The protein below binds the small molecule below.
Small molecule (SMILES): CC(C)CCC[C@@H](C)[C@H]1CC[C@H]2[C@@H]3CC=C4C[C@@H](OC(=O)CCC(=O)O)CC[C@]4(C)[C@H]3CC[C@]12C

Binding-site contacts:
Ligand atom CAB contacts residue PHE1013 of chain 1.A at 3.1 Å (hydrophobic).
Ligand atom CAM contacts residue LYS994 of chain 1.B at 4.2 Å.
Ligand atom CAB contacts residue SER1012 of chain 1.A at 3.9 Å.
Ligand atom CBA contacts residue VAL1078 of chain 1.A at 4.3 Å (hydrophobic).
Ligand atom CBA contacts residue LEU1075 of chain 1.A at 4.2 Å (hydrophobic).
Ligand atom CAV contacts residue VAL989 of chain 1.B at 3.7 Å (hydrophobic).
Ligand atom CAB contacts residue TYR1079 of chain 1.A at 3.5 Å (hydrophobic).
Ligand atom CAM contacts residue MET990 of chain 1.B at 4.1 Å (hydrophobic).
Ligand atom CAR contacts residue TYR922 of chain 1.B at 3.3 Å (hydrophobic).
Ligand atom CAT contacts residue TYR922 of chain 1.B at 4.1 Å (hydrophobic).
Ligand atom CAQ contacts residue LEU976 of chain 1.B at 3.7 Å (hydrophobic).
Ligand atom CAD contacts residue GLY993 of chain 1.B at 3.7 Å.
Ligand atom CAA contacts residue LEU1075 of chain 1.A at 4.0 Å (hydrophobic).
Ligand atom CAN contacts residue SER1012 of chain 1.A at 3.7 Å.
Ligand atom CAJ contacts residue VAL1078 of chain 1.A at 4.2 Å (hydrophobic).
Ligand atom OAW contacts residue TYR922 of chain 1.B at 4.1 Å.
Ligand atom CAV contacts residue GLY993 of chain 1.B at 3.7 Å.
Ligand atom CBG contacts residue LEU976 of chain 1.B at 4.0 Å (hydrophobic).
Ligand atom CBG contacts residue VAL973 of chain 1.B at 4.4 Å (hydrophobic).
Ligand atom CAL contacts residue GLY993 of chain 1.B at 4.0 Å.
Ligand atom OAG contacts residue MET990 of chain 1.B at 3.5 Å (h-bond).
Ligand atom CAP contacts residue VAL1009 of chain 1.A at 3.8 Å (hydrophobic).
Ligand atom CAO contacts residue SER1012 of chain 1.A at 4.2 Å.
Ligand atom OAG contacts residue VAL989 of chain 1.B at 4.4 Å.
Ligand atom CAL contacts residue LYS994 of chain 1.B at 3.8 Å.
Ligand atom CAZ contacts residue GLY993 of chain 1.B at 4.2 Å.
Ligand atom CAZ contacts residue VAL989 of chain 1.B at 4.2 Å (hydrophobic).
Ligand atom CAB contacts residue LEU1075 of chain 1.A at 3.8 Å (hydrophobic).
Ligand atom CAK contacts residue LEU976 of chain 1.B at 3.7 Å (hydrophobic).
Ligand atom OAG contacts residue PHE923 of chain 1.B at 4.3 Å.
Ligand atom CAL contacts residue MET990 of chain 1.B at 4.1 Å (hydrophobic).
Ligand atom CBA contacts residue TYR1079 of chain 1.A at 4.2 Å (hydrophobic).
Ligand atom CBE contacts residue VAL973 of chain 1.B at 3.9 Å (hydrophobic).
Ligand atom CAU contacts residue VAL973 of chain 1.B at 4.3 Å (hydrophobic).
Ligand atom CBC contacts residue TYR922 of chain 1.B at 3.9 Å (hydrophobic).
Ligand atom CAN contacts residue ILE969 of chain 1.B at 4.3 Å (hydrophobic).
Ligand atom OAH contacts residue GLY993 of chain 1.B at 4.0 Å.
Ligand atom CAA contacts residue ILE969 of chain 1.B at 3.9 Å (hydrophobic).
Ligand atom CAI contacts residue VAL989 of chain 1.B at 3.7 Å (hydrophobic).
Ligand atom CAY contacts residue MET990 of chain 1.B at 4.2 Å (hydrophobic).

Sequence of chain 1.A:
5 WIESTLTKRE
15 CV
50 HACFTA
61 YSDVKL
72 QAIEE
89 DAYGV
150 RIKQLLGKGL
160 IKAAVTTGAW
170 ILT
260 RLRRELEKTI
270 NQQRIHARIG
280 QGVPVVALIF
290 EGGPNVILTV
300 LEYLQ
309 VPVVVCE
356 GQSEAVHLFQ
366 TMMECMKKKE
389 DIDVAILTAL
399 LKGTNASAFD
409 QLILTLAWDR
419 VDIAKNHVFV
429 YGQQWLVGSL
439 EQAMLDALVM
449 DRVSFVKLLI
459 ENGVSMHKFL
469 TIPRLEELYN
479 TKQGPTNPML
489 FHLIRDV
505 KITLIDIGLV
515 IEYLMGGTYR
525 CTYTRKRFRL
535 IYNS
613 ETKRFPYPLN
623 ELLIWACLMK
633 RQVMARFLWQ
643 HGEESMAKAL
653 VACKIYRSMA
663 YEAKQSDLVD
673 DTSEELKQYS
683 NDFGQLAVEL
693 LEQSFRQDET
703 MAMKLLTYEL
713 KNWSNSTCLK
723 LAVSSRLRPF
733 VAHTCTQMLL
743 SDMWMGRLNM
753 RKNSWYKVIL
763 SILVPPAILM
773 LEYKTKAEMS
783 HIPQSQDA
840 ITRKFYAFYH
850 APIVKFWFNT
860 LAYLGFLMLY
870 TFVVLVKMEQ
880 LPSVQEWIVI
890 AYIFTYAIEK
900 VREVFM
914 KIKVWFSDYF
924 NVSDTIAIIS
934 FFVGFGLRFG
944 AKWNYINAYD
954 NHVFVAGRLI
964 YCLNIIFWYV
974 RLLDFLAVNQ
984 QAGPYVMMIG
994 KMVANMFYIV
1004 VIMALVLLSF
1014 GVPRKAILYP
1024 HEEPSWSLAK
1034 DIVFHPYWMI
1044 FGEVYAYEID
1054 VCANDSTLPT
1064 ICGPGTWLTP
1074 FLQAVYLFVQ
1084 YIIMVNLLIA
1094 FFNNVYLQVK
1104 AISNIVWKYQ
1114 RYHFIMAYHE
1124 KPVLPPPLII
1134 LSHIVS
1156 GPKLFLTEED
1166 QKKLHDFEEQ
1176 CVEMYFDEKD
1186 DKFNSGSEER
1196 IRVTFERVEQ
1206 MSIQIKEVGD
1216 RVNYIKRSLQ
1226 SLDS

Sequence of chain 1.B:
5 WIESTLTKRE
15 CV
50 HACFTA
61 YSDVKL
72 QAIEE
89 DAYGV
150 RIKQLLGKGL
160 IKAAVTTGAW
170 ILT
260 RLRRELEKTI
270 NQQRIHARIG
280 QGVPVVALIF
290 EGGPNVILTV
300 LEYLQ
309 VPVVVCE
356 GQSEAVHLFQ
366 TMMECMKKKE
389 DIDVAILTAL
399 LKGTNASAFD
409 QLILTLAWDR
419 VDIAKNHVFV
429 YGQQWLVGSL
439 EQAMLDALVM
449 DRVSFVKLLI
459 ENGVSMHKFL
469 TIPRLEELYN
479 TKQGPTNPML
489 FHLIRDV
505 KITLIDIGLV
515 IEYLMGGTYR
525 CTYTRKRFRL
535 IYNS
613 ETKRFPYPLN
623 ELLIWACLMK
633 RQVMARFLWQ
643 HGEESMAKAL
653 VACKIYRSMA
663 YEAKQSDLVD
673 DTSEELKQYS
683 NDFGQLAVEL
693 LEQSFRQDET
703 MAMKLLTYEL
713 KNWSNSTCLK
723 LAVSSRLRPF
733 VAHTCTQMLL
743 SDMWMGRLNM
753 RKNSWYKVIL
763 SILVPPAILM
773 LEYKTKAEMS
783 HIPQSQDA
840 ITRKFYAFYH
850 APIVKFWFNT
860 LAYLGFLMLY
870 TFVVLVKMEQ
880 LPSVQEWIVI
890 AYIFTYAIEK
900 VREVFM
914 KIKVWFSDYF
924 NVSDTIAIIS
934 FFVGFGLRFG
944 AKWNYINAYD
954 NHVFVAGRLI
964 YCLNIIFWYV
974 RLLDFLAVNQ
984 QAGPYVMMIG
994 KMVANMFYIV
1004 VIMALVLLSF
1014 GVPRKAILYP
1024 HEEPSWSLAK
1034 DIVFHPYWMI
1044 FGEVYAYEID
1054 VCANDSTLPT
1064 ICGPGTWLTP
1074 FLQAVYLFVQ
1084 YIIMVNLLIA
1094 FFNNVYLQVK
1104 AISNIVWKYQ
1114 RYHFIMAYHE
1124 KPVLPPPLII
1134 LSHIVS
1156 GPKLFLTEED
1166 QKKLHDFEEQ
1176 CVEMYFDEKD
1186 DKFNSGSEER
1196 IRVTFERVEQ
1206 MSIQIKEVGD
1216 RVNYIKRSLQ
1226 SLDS